Sequence of chain 6.A:
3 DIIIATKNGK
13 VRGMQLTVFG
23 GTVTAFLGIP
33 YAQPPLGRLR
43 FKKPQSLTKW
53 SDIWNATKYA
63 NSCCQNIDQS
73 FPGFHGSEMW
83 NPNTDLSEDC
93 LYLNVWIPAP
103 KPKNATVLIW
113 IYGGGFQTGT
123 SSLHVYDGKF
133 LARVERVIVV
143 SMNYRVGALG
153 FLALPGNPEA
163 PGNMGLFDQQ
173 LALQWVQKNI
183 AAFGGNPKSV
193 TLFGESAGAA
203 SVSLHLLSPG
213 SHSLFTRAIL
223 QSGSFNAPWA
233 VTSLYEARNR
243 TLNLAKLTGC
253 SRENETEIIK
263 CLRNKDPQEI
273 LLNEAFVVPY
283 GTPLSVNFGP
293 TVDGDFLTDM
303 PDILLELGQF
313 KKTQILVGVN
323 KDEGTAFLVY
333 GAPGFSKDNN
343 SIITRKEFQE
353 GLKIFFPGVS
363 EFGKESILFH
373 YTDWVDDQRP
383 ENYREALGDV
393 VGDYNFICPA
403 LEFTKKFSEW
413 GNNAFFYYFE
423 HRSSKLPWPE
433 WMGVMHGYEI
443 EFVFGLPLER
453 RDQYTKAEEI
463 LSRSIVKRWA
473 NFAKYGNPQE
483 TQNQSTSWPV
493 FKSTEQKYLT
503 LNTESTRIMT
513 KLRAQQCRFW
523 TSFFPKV

A protein and the small-molecule ligand that binds it are described below.
Small molecule (SMILES): CC(=O)N[C@H]1[C@H]([C@H](O)[C@H](O)CO)O[C@@](O[C@@H]2[C@@H](O)[C@H](O)O[C@H](CO)[C@@H]2O)(C(=O)O)C[C@@H]1O

Binding-site contacts:
Ligand atom O1B contacts residue LYS60 of chain 6.A at 3.1 Å.
Ligand atom C4 contacts residue LYS60 of chain 6.A at 4.2 Å.
Ligand atom N5 contacts residue ASN63 of chain 6.A at 4.3 Å.
Ligand atom O4 contacts residue LYS60 of chain 6.A at 4.2 Å.
Ligand atom C3 contacts residue LYS60 of chain 6.A at 4.5 Å.
Ligand atom O10 contacts residue ASP87 of chain 6.A at 3.7 Å.
Ligand atom C1 contacts residue LYS60 of chain 6.A at 4.3 Å.
Ligand atom O10 contacts residue ASN63 of chain 6.A at 3.2 Å (h-bond).
Ligand atom C10 contacts residue ASN63 of chain 6.A at 3.8 Å.